Sequence of chain 1.C:
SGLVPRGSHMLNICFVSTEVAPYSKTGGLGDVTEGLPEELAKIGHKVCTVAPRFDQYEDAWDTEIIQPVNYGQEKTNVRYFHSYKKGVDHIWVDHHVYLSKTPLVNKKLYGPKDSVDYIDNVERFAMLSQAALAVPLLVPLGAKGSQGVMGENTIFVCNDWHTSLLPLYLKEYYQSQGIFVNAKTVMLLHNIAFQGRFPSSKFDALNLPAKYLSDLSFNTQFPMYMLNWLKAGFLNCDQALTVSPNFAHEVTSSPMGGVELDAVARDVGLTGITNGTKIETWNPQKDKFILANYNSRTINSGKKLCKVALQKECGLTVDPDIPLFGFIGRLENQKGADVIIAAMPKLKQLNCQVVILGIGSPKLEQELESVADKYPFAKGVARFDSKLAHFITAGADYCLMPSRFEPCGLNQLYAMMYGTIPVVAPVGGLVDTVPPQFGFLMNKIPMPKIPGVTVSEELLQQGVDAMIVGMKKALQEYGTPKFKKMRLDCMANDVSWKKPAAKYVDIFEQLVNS

Binding-site contacts:
Ligand atom O2 contacts residue ASP171 of chain 1.C at 2.4 Å (salt-bridge).
Ligand atom O2B contacts residue ADP1 of chain 1.O at 2.5 Å (h-bond).
Ligand atom O2B contacts residue GLN362 of chain 1.C at 3.0 Å (h-bond).
Ligand atom C6 contacts residue THR37 of chain 1.C at 3.3 Å.
Ligand atom C3B contacts residue GLU434 of chain 1.C at 3.4 Å.
Ligand atom O3 contacts residue HIS173 of chain 1.C at 3.3 Å.
Ligand atom O1 contacts residue SER126 of chain 1.C at 3.6 Å (h-bond).
Ligand atom C7B contacts residue ADP1 of chain 1.O at 3.6 Å.
Ligand atom O5 contacts residue THR37 of chain 1.C at 3.5 Å (h-bond).
Ligand atom O2B contacts residue GLU434 of chain 1.C at 3.4 Å (salt-bridge).
Ligand atom C3 contacts residue ASP171 of chain 1.C at 3.5 Å.
Ligand atom C6B contacts residue GLY39 of chain 1.C at 3.5 Å.
Ligand atom O4 contacts residue ADP1 of chain 1.O at 3.0 Å (h-bond).
Ligand atom C2 contacts residue SER126 of chain 1.C at 3.4 Å.
Ligand atom O3B contacts residue CYS436 of chain 1.C at 3.1 Å (h-bond).
Ligand atom O3 contacts residue ASP171 of chain 1.C at 2.9 Å (salt-bridge).
Ligand atom C2B contacts residue HIS201 of chain 1.C at 3.5 Å.
Ligand atom O2 contacts residue TRP172 of chain 1.C at 3.3 Å (h-bond).
Ligand atom C6 contacts residue ADP1 of chain 1.O at 3.1 Å.
Ligand atom O5 contacts residue TYR121 of chain 1.C at 3.3 Å.
Ligand atom O3B contacts residue GLY437 of chain 1.C at 3.1 Å (h-bond).
Ligand atom C6 contacts residue ARG358 of chain 1.C at 3.3 Å.
Ligand atom O3B contacts residue GLU434 of chain 1.C at 2.6 Å (salt-bridge).
Ligand atom O3B contacts residue PRO435 of chain 1.C at 3.5 Å.
Ligand atom O6 contacts residue GLU360 of chain 1.C at 2.8 Å (salt-bridge).
Ligand atom O3 contacts residue HIS201 of chain 1.C at 3.0 Å.
Ligand atom C2B contacts residue ADP1 of chain 1.O at 3.3 Å.
Ligand atom C3B contacts residue ADP1 of chain 1.O at 3.4 Å.
Ligand atom N4A contacts residue ADP1 of chain 1.O at 3.4 Å (h-bond).
Ligand atom O5 contacts residue SER126 of chain 1.C at 3.5 Å.
Ligand atom C2 contacts residue ASP171 of chain 1.C at 3.4 Å.
Ligand atom O2B contacts residue ASN202 of chain 1.C at 3.5 Å (h-bond).
Ligand atom O6B contacts residue ASN303 of chain 1.C at 2.9 Å (h-bond).
Ligand atom O4 contacts residue GLY437 of chain 1.C at 3.0 Å (h-bond).
Ligand atom O3 contacts residue TRP172 of chain 1.C at 3.2 Å (h-bond).
Ligand atom O6B contacts residue HIS201 of chain 1.C at 2.8 Å (h-bond).
Ligand atom O6 contacts residue THR37 of chain 1.C at 3.4 Å (h-bond).
Ligand atom O3 contacts residue ASP128 of chain 1.C at 2.7 Å (salt-bridge).
Ligand atom C1B contacts residue HIS201 of chain 1.C at 3.4 Å.
Ligand atom C6B contacts residue ASN303 of chain 1.C at 3.6 Å.

This small molecule binds to this protein.
Small molecule (SMILES): C[C@H]1O[C@H](O[C@H]2[C@H](O)[C@@H](O)[C@@H](O[C@H]3[C@H](O)[C@@H](O)[C@H](O)O[C@@H]3CO)O[C@@H]2CO)[C@H](O)[C@@H](O)[C@@H]1N[C@H]1C=C(CO)[C@@H](O)[C@H](O)[C@H]1O